Sequence of chain 1.A:
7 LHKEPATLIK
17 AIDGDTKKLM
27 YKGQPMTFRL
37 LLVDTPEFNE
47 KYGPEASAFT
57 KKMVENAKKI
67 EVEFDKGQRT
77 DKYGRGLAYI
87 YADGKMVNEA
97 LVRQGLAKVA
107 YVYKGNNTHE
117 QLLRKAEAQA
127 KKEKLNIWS

Binding-site contacts:
Ligand atom O3' contacts residue LYS78 of chain 1.A at 3.5 Å (salt-bridge).
Ligand atom P1 contacts residue TYR79 of chain 1.A at 3.6 Å.
Ligand atom N3 contacts residue LEU83 of chain 1.A at 3.8 Å.
Ligand atom C3' contacts residue TYR107 of chain 1.A at 3.9 Å (hydrophobic).
Ligand atom C2 contacts residue ASP77 of chain 1.A at 4.0 Å.
Ligand atom O5P contacts residue TYR107 of chain 1.A at 4.0 Å.
Ligand atom P2 contacts residue ARG35 of chain 1.A at 3.5 Å.
Ligand atom N3 contacts residue TYR109 of chain 1.A at 3.4 Å.
Ligand atom O5P contacts residue ASP40 of chain 1.A at 3.3 Å (salt-bridge).
Ligand atom O4 contacts residue LEU37 of chain 1.A at 3.9 Å.
Ligand atom C5' contacts residue TYR107 of chain 1.A at 3.6 Å (hydrophobic).
Ligand atom O5P contacts residue ARG35 of chain 1.A at 2.8 Å (salt-bridge).
Ligand atom O2P contacts residue TYR79 of chain 1.A at 2.6 Å (h-bond).
Ligand atom C5M contacts residue TYR107 of chain 1.A at 3.8 Å (hydrophobic).
Ligand atom C6 contacts residue ARG81 of chain 1.A at 4.0 Å.
Ligand atom O4' contacts residue ARG81 of chain 1.A at 3.0 Å (salt-bridge).
Ligand atom C2' contacts residue TYR107 of chain 1.A at 3.8 Å (hydrophobic).
Ligand atom C2 contacts residue TYR109 of chain 1.A at 3.9 Å (hydrophobic).
Ligand atom O5' contacts residue ARG35 of chain 1.A at 3.6 Å (salt-bridge).
Ligand atom C4 contacts residue LEU83 of chain 1.A at 3.7 Å (hydrophobic).
Ligand atom C4 contacts residue TYR109 of chain 1.A at 3.6 Å (hydrophobic).
Ligand atom C5 contacts residue LEU83 of chain 1.A at 4.0 Å (hydrophobic).
Ligand atom O5' contacts residue ARG81 of chain 1.A at 3.0 Å (salt-bridge).
Ligand atom O4 contacts residue TYR109 of chain 1.A at 3.8 Å.
Ligand atom O2 contacts residue ASP77 of chain 1.A at 3.9 Å.
Ligand atom O4 contacts residue LEU83 of chain 1.A at 3.7 Å.
Ligand atom C5M contacts residue LEU36 of chain 1.A at 3.9 Å (hydrophobic).
Ligand atom O5P contacts residue CA1 of chain 1.B at 3.2 Å.
Ligand atom O1P contacts residue LYS78 of chain 1.A at 2.7 Å (salt-bridge).
Ligand atom O4P contacts residue ARG35 of chain 1.A at 2.9 Å (salt-bridge).
Ligand atom O6P contacts residue GLU43 of chain 1.A at 4.0 Å.
Ligand atom O4P contacts residue ARG81 of chain 1.A at 2.8 Å (salt-bridge).
Ligand atom C4' contacts residue ARG81 of chain 1.A at 3.9 Å.
Ligand atom P1 contacts residue LYS78 of chain 1.A at 3.7 Å.
Ligand atom C5' contacts residue ARG81 of chain 1.A at 4.0 Å.
Ligand atom C2' contacts residue TYR109 of chain 1.A at 3.5 Å (hydrophobic).
Ligand atom P2 contacts residue ARG81 of chain 1.A at 4.0 Å.
Ligand atom O2 contacts residue TYR109 of chain 1.A at 4.0 Å.
Ligand atom O1P contacts residue TYR79 of chain 1.A at 3.5 Å (h-bond).
Ligand atom C5M contacts residue ARG35 of chain 1.A at 3.7 Å.

A protein and the small-molecule ligand that binds it are described below.
Small molecule (SMILES): Cc1cn([C@H]2C[C@H](OP(=O)(O)O)[C@@H](COP(=O)(O)O)O2)c(=O)[nH]c1=O